Binding-site contacts:
Ligand atom C2 contacts residue ILE172 of chain 47.A at 3.8 Å (hydrophobic).
Ligand atom N1 contacts residue ARG170 of chain 47.A at 2.5 Å (salt-bridge).
Ligand atom O4' contacts residue ASP535 of chain 54.A at 3.7 Å.
Ligand atom OP1 contacts residue ARG251 of chain 54.A at 3.4 Å (salt-bridge).
Ligand atom C6 contacts residue ARG170 of chain 47.A at 1.9 Å.
Ligand atom N7 contacts residue ARG170 of chain 47.A at 3.8 Å.
Ligand atom C5 contacts residue LYS186 of chain 54.A at 3.6 Å.
Ligand atom O2 contacts residue ARG184 of chain 54.A at 3.7 Å.
Ligand atom C5' contacts residue ARG251 of chain 54.A at 3.8 Å.
Ligand atom C5 contacts residue ARG170 of chain 47.A at 3.1 Å.
Ligand atom C4 contacts residue LYS379 of chain 48.A at 3.9 Å.
Ligand atom O2 contacts residue LYS185 of chain 54.A at 3.7 Å.
Ligand atom N1 contacts residue DC1 of chain 48.C at 2.9 Å (h-bond).
Ligand atom O5' contacts residue ARG184 of chain 54.A at 2.3 Å (salt-bridge).
Ligand atom O6 contacts residue DC1 of chain 48.C at 2.9 Å (h-bond).
Ligand atom N2 contacts residue DC1 of chain 48.C at 2.8 Å (h-bond).
Ligand atom C6 contacts residue DC1 of chain 48.C at 3.5 Å.
Ligand atom N2 contacts residue ILE172 of chain 47.A at 3.6 Å.
Ligand atom OP1 contacts residue ARG184 of chain 54.A at 2.5 Å (salt-bridge).
Ligand atom N4 contacts residue LEU169 of chain 47.A at 3.9 Å.
Ligand atom N4 contacts residue LYS186 of chain 54.A at 3.9 Å.
Ligand atom C4' contacts residue ARG251 of chain 54.A at 3.8 Å.
Ligand atom N3 contacts residue ILE172 of chain 47.A at 3.5 Å.
Ligand atom P contacts residue ARG184 of chain 54.A at 2.8 Å.
Ligand atom N2 contacts residue PRO171 of chain 47.A at 2.9 Å (h-bond).
Ligand atom N1 contacts residue PRO171 of chain 47.A at 3.8 Å.
Ligand atom N4 contacts residue ILE172 of chain 47.A at 3.7 Å.
Ligand atom C2 contacts residue PRO171 of chain 47.A at 3.6 Å (hydrophobic).
Ligand atom C4' contacts residue ARG184 of chain 54.A at 3.4 Å.
Ligand atom C5' contacts residue ARG184 of chain 54.A at 3.4 Å.
Ligand atom O3' contacts residue ARG184 of chain 54.A at 3.1 Å (salt-bridge).
Ligand atom C4 contacts residue ILE172 of chain 47.A at 3.5 Å (hydrophobic).
Ligand atom C4 contacts residue LYS186 of chain 54.A at 3.6 Å.
Ligand atom N4 contacts residue LYS379 of chain 48.A at 3.0 Å (salt-bridge).
Ligand atom C6 contacts residue LYS186 of chain 54.A at 3.7 Å.
Ligand atom C2 contacts residue DC1 of chain 48.C at 3.5 Å.
Ligand atom N4 contacts residue ASN380 of chain 48.A at 3.1 Å (h-bond).
Ligand atom N3 contacts residue LYS186 of chain 54.A at 3.5 Å.
Ligand atom O6 contacts residue ARG170 of chain 47.A at 0.9 Å (salt-bridge).
Ligand atom C2 contacts residue ARG170 of chain 47.A at 3.9 Å.

Sequence of chain 47.A:
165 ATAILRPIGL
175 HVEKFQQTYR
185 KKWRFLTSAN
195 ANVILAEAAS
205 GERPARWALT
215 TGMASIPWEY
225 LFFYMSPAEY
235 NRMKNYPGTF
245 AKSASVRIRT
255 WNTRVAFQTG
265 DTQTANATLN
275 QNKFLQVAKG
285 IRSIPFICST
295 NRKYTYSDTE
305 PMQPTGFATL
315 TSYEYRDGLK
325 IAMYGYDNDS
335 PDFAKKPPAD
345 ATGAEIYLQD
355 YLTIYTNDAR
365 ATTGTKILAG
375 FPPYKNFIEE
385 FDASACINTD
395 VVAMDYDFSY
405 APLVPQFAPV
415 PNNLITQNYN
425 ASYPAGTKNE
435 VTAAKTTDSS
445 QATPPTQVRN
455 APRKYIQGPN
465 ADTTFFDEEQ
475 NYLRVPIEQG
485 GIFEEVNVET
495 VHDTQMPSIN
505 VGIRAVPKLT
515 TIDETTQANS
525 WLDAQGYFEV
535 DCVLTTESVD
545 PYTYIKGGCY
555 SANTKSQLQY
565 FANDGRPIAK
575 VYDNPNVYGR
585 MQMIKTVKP

A protein and the small-molecule ligand that binds it are described below.
Small molecule (SMILES): N=c1ccn([C@H]2C[C@H](O[P](=O)(O)OC[C@H]3O[C@@H](n4cnc5c(=O)nc(N)[nH]c54)C[C@@H]3O)[C@@H](COP(=O)=O)O2)c(=O)[nH]1

Sequence of chain 48.A:
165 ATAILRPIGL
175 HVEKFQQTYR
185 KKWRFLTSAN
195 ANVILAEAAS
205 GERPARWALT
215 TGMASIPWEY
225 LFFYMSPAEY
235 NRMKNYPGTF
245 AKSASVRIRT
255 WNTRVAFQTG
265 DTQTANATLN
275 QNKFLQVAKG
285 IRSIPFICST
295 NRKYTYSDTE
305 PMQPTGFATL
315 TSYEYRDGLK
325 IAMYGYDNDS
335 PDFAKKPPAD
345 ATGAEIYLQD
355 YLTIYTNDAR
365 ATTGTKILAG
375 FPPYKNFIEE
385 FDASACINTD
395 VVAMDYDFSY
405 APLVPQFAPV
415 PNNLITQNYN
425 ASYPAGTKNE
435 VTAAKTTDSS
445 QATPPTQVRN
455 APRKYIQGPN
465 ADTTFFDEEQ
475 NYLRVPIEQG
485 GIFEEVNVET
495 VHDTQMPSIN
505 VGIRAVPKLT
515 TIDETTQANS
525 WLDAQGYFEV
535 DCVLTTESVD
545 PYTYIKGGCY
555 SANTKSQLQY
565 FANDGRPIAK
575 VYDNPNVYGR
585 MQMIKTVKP

Sequence of chain 54.A:
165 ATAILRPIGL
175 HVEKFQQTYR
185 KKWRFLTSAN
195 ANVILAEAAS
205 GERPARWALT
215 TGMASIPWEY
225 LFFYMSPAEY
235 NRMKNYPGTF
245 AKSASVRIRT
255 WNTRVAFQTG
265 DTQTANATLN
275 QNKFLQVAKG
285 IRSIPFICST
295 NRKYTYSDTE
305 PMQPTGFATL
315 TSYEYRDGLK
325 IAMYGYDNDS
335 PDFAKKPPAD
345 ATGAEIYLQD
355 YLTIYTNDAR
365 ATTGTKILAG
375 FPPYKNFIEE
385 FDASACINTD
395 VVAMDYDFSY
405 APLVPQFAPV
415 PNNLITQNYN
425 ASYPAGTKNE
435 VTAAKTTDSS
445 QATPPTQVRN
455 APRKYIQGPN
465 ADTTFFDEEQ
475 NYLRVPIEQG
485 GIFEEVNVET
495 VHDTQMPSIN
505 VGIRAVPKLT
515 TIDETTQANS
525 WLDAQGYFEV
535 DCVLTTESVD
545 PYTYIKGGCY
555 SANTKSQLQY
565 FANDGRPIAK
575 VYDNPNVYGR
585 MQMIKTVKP